This protein binds this small molecule.
Small molecule (SMILES): O=S(=O)(O)c1cccc2cccc(Nc3ccccc3)c12

Binding-site contacts:
Ligand atom C3 contacts residue GLY141 of chain 1.A at 4.2 Å.
Ligand atom C7 contacts residue ASP134 of chain 1.A at 3.9 Å.
Ligand atom C6 contacts residue GLN137 of chain 1.A at 4.0 Å.
Ligand atom C4 contacts residue GLN137 of chain 1.A at 3.4 Å.
Ligand atom C8 contacts residue GLN137 of chain 1.A at 4.2 Å.
Ligand atom C9 contacts residue GLN137 of chain 1.A at 4.2 Å.
Ligand atom C10 contacts residue GLN137 of chain 1.A at 4.0 Å.
Ligand atom N contacts residue GLN137 of chain 1.A at 4.4 Å.
Ligand atom C7 contacts residue GLN137 of chain 1.A at 4.2 Å.
Ligand atom C3 contacts residue GLN137 of chain 1.A at 3.5 Å.
Ligand atom C5 contacts residue GLN137 of chain 1.A at 3.9 Å.
Ligand atom C6 contacts residue LYS138 of chain 1.A at 4.2 Å.
Ligand atom O2 contacts residue GLN137 of chain 1.A at 3.7 Å.
Ligand atom C6 contacts residue ASP134 of chain 1.A at 4.3 Å.
Ligand atom C4 contacts residue LYS138 of chain 1.A at 4.0 Å.
Ligand atom C1 contacts residue GLN137 of chain 1.A at 4.1 Å.

Sequence of chain 1.A:
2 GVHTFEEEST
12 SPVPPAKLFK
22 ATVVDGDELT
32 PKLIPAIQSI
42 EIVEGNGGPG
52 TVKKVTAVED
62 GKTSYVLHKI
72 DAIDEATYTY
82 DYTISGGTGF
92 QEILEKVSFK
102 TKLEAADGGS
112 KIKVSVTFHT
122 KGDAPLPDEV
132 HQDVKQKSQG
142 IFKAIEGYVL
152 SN